Sequence of chain 1.D:
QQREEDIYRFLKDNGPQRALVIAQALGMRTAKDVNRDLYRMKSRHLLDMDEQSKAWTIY

Sequence of chain 1.B:
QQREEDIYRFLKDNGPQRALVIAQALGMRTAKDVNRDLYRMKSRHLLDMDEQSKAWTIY

The protein below binds the small molecule below.
Small molecule (SMILES): Nc1ccn([C@H]2C[C@H](O[P](=O)(O)OC[C@H]3O[C@@H](n4cnc5c(=O)nc(N)[nH]c54)C[C@@H]3O[P](=O)(O)OC[C@H]3O[C@@H](n4ccc(N)nc4=O)C[C@@H]3O[P](=O)(O)OC[C@H]3O[C@@H](n4cnc5c(=O)nc(N)[nH]c54)C[C@@H]3O[P](=O)(O)OC[C@H]3O[C@@H](n4ccc(N)nc4=O)C[C@@H]3O[P](=O)(O)OC[C@H]3O[C@@H](n4cnc5c(=O)nc(N)[nH]c54)C[C@@H]3O)[C@@H](COP(=O)(O)O)O2)c(=O)n1

Binding-site contacts:
Ligand atom O3' contacts residue ARG47 of chain 1.D at 3.4 Å.
Ligand atom N3 contacts residue DG5 of chain 1.G at 3.0 Å (h-bond).
Ligand atom OP2 contacts residue LYS43 of chain 1.D at 3.1 Å (salt-bridge).
Ligand atom N2 contacts residue DC4 of chain 1.G at 2.7 Å (h-bond).
Ligand atom OP1 contacts residue ASN46 of chain 1.D at 2.6 Å (h-bond).
Ligand atom O6 contacts residue DC4 of chain 1.G at 2.6 Å (h-bond).
Ligand atom C2 contacts residue DC4 of chain 1.G at 3.3 Å.
Ligand atom OP2 contacts residue ARG29 of chain 1.D at 2.7 Å (salt-bridge).
Ligand atom N4 contacts residue DG7 of chain 1.G at 2.7 Å (h-bond).
Ligand atom O6 contacts residue DG5 of chain 1.G at 3.5 Å (h-bond).
Ligand atom C4 contacts residue DC4 of chain 1.G at 3.4 Å.
Ligand atom N2 contacts residue DC6 of chain 1.G at 2.7 Å (h-bond).
Ligand atom C2 contacts residue DG7 of chain 1.G at 3.3 Å.
Ligand atom N4 contacts residue DC4 of chain 1.G at 3.5 Å.
Ligand atom O6 contacts residue DC6 of chain 1.G at 2.7 Å (h-bond).
Ligand atom O2 contacts residue DG7 of chain 1.G at 2.6 Å (h-bond).
Ligand atom OP2 contacts residue ARG47 of chain 1.D at 2.4 Å (salt-bridge).
Ligand atom N4 contacts residue DG3 of chain 1.G at 2.8 Å (h-bond).
Ligand atom N4 contacts residue DG5 of chain 1.G at 2.9 Å (h-bond).
Ligand atom O2 contacts residue DC6 of chain 1.G at 3.5 Å (h-bond).
Ligand atom O2 contacts residue DC4 of chain 1.G at 3.2 Å (h-bond).
Ligand atom O4' contacts residue LYS65 of chain 1.D at 3.4 Å (salt-bridge).
Ligand atom OP1 contacts residue TYR50 of chain 1.D at 2.6 Å (h-bond).
Ligand atom C4 contacts residue DC2 of chain 1.G at 3.4 Å.
Ligand atom N1 contacts residue DC2 of chain 1.G at 3.3 Å (h-bond).
Ligand atom N3 contacts residue DG3 of chain 1.G at 2.9 Å (h-bond).
Ligand atom N3 contacts residue DC4 of chain 1.G at 3.5 Å (h-bond).
Ligand atom C4 contacts residue DG7 of chain 1.G at 3.5 Å.
Ligand atom O2 contacts residue DG3 of chain 1.G at 2.9 Å (h-bond).
Ligand atom N3 contacts residue DG7 of chain 1.G at 2.7 Å (h-bond).
Ligand atom O2 contacts residue DG5 of chain 1.G at 2.9 Å (h-bond).
Ligand atom N1 contacts residue DC6 of chain 1.G at 2.8 Å (h-bond).
Ligand atom O5' contacts residue ASN46 of chain 1.D at 3.2 Å.
Ligand atom N2 contacts residue DC2 of chain 1.G at 2.5 Å (h-bond).
Ligand atom N3 contacts residue DC2 of chain 1.G at 3.4 Å (h-bond).
Ligand atom N4 contacts residue DC6 of chain 1.G at 3.5 Å.
Ligand atom N1 contacts residue DC4 of chain 1.G at 2.7 Å (h-bond).
Ligand atom N4 contacts residue DC2 of chain 1.G at 3.3 Å.
Ligand atom O6 contacts residue DG3 of chain 1.G at 3.3 Å (h-bond).
Ligand atom C6 contacts residue DC4 of chain 1.G at 3.5 Å.